Binding-site contacts:
Ligand atom CC contacts residue ALA11 of chain 1.D at 3.8 Å (hydrophobic).
Ligand atom OA contacts residue ALA12 of chain 1.D at 4.2 Å.
Ligand atom NA contacts residue CYS8 of chain 1.D at 3.5 Å.
Ligand atom OB contacts residue CYS8 of chain 1.D at 3.0 Å (h-bond).
Ligand atom CF contacts residue CYS8 of chain 1.D at 4.0 Å (hydrophobic).
Ligand atom OA contacts residue ALA11 of chain 1.D at 4.4 Å.
Ligand atom CA contacts residue ALA11 of chain 1.D at 3.7 Å (hydrophobic).
Ligand atom CE contacts residue CYS8 of chain 1.D at 4.0 Å (hydrophobic).
Ligand atom NB contacts residue CYS15 of chain 1.D at 3.2 Å (h-bond).
Ligand atom CC contacts residue ALA12 of chain 1.D at 4.4 Å (hydrophobic).
Ligand atom CJ contacts residue ALA11 of chain 1.D at 4.3 Å (hydrophobic).
Ligand atom CF contacts residue ALA11 of chain 1.D at 4.1 Å (hydrophobic).
Ligand atom CC contacts residue CYS15 of chain 1.D at 4.5 Å (hydrophobic).
Ligand atom CK contacts residue CYS15 of chain 1.D at 1.9 Å (hydrophobic).
Ligand atom CD contacts residue ALA12 of chain 1.D at 3.9 Å (hydrophobic).
Ligand atom CE contacts residue ALA12 of chain 1.D at 4.0 Å (hydrophobic).
Ligand atom CJ contacts residue CYS15 of chain 1.D at 2.6 Å (hydrophobic).
Ligand atom CE contacts residue ALA11 of chain 1.D at 4.3 Å (hydrophobic).
Ligand atom OA contacts residue CYS15 of chain 1.D at 3.4 Å.
Ligand atom CH contacts residue CYS8 of chain 1.D at 1.8 Å (hydrophobic).
Ligand atom NB contacts residue ALA11 of chain 1.D at 4.2 Å.
Ligand atom CG contacts residue CYS8 of chain 1.D at 2.7 Å (hydrophobic).
Ligand atom CD contacts residue ALA11 of chain 1.D at 4.2 Å (hydrophobic).
Ligand atom CB contacts residue ALA11 of chain 1.D at 3.6 Å (hydrophobic).

Sequence of chain 1.D:
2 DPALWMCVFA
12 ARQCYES

The small molecule below binds the protein below.
Small molecule (SMILES): CC(=O)Nc1ccc(NC(C)=O)cc1